A small-molecule ligand and the protein it binds are described below.
Small molecule (SMILES): N#C[Fe](=C=O)C#N

Sequence of chain 1.K:
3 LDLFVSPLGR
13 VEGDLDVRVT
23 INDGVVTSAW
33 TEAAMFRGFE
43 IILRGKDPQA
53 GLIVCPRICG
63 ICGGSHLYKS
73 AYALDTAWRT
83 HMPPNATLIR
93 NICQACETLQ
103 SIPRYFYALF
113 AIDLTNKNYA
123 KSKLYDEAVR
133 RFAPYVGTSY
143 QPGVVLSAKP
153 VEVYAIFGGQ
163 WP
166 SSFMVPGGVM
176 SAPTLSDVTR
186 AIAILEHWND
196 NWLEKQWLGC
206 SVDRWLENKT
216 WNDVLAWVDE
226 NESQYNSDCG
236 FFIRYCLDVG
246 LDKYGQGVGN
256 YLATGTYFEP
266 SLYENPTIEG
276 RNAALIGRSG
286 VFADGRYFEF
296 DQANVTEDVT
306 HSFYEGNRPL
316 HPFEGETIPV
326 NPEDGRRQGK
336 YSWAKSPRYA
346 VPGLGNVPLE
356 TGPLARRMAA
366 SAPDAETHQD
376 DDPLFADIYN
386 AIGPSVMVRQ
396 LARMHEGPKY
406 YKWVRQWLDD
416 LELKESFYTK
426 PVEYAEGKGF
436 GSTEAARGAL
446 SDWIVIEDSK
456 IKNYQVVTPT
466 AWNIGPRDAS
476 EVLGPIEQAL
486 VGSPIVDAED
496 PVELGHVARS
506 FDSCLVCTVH

Binding-site contacts:
Ligand atom FE contacts residue HIS68 of chain 1.K at 4.2 Å.
Ligand atom N2 contacts residue ALA440 of chain 1.K at 3.0 Å.
Ligand atom C3 contacts residue ALA440 of chain 1.K at 3.7 Å (hydrophobic).
Ligand atom O3 contacts residue HIS68 of chain 1.K at 3.6 Å.
Ligand atom C1 contacts residue CYS64 of chain 1.K at 4.2 Å (hydrophobic).
Ligand atom C2 contacts residue 3NI1 of chain 1.DB at 3.9 Å.
Ligand atom N1 contacts residue PRO464 of chain 1.K at 3.2 Å.
Ligand atom C1 contacts residue ARG442 of chain 1.K at 3.6 Å.
Ligand atom C1 contacts residue PRO464 of chain 1.K at 3.4 Å (hydrophobic).
Ligand atom C2 contacts residue CYS64 of chain 1.K at 3.1 Å (hydrophobic).
Ligand atom FE contacts residue CYS509 of chain 1.K at 4.2 Å.
Ligand atom FE contacts residue CYS512 of chain 1.K at 2.4 Å.
Ligand atom FE contacts residue CYS64 of chain 1.K at 2.3 Å.
Ligand atom C1 contacts residue THR465 of chain 1.K at 3.7 Å.
Ligand atom N2 contacts residue ALA441 of chain 1.K at 3.2 Å (h-bond).
Ligand atom N1 contacts residue THR465 of chain 1.K at 2.7 Å (h-bond).
Ligand atom C1 contacts residue 3NI1 of chain 1.DB at 3.7 Å.
Ligand atom C3 contacts residue LEU445 of chain 1.K at 3.9 Å (hydrophobic).
Ligand atom O3 contacts residue LEU445 of chain 1.K at 3.0 Å.
Ligand atom N1 contacts residue ARG442 of chain 1.K at 3.9 Å.
Ligand atom O3 contacts residue CYS64 of chain 1.K at 4.0 Å.
Ligand atom C2 contacts residue ALA440 of chain 1.K at 3.4 Å (hydrophobic).
Ligand atom FE contacts residue 3NI1 of chain 1.DB at 2.7 Å.
Ligand atom O3 contacts residue PRO464 of chain 1.K at 3.1 Å.
Ligand atom O3 contacts residue CYS512 of chain 1.K at 4.1 Å.
Ligand atom FE contacts residue ARG442 of chain 1.K at 4.0 Å.
Ligand atom C3 contacts residue PRO464 of chain 1.K at 3.4 Å (hydrophobic).
Ligand atom C1 contacts residue CYS509 of chain 1.K at 3.7 Å (hydrophobic).
Ligand atom C3 contacts residue HIS68 of chain 1.K at 3.4 Å.
Ligand atom C3 contacts residue CYS64 of chain 1.K at 3.2 Å (hydrophobic).
Ligand atom O3 contacts residue ALA440 of chain 1.K at 3.4 Å.
Ligand atom N1 contacts residue CYS509 of chain 1.K at 3.8 Å.
Ligand atom C3 contacts residue CYS512 of chain 1.K at 3.1 Å (hydrophobic).
Ligand atom N1 contacts residue THR463 of chain 1.K at 4.2 Å.
Ligand atom N1 contacts residue CYS512 of chain 1.K at 3.4 Å.
Ligand atom N2 contacts residue CYS64 of chain 1.K at 3.4 Å.
Ligand atom C2 contacts residue PRO464 of chain 1.K at 4.0 Å (hydrophobic).
Ligand atom C1 contacts residue CYS512 of chain 1.K at 3.1 Å (hydrophobic).
Ligand atom C2 contacts residue ARG442 of chain 1.K at 3.2 Å.
Ligand atom N2 contacts residue ARG442 of chain 1.K at 2.8 Å (salt-bridge).